Sequence of chain 1.G:
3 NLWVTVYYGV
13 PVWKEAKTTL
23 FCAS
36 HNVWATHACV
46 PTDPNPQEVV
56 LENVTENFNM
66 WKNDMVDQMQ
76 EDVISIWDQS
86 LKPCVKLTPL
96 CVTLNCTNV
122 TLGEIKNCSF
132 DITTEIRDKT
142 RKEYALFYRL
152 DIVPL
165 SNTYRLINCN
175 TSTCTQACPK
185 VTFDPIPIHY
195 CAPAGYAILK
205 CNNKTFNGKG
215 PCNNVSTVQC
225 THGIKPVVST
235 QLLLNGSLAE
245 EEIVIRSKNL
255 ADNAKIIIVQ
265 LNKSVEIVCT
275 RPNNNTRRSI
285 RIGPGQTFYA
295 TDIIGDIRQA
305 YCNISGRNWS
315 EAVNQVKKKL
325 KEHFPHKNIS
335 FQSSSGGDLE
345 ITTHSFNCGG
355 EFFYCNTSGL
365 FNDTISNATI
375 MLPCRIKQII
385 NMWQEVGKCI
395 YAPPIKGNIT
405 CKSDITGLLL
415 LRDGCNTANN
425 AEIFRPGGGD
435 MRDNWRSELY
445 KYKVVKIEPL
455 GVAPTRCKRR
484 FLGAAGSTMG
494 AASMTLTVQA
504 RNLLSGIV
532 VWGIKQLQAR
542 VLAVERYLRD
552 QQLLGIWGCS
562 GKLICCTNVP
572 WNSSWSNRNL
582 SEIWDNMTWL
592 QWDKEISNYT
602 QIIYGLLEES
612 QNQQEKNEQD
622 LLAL

A protein and the small-molecule ligand that binds it are described below.
Small molecule (SMILES): CC(=O)N[C@H]1[C@H](O[C@H]2[C@H](O)[C@@H](NC(C)=O)CO[C@@H]2CO)O[C@H](CO)[C@@H](O[C@@H]2O[C@H](CO)[C@@H](O)[C@H](O[C@H]3O[C@H](CO)[C@@H](O)[C@H](O)[C@@H]3O)[C@@H]2O)[C@@H]1O

Binding-site contacts:
Ligand atom C4 contacts residue ASN360 of chain 1.G at 4.2 Å.
Ligand atom C5 contacts residue ASN360 of chain 1.G at 3.7 Å.
Ligand atom O5 contacts residue ASN360 of chain 1.G at 2.4 Å (h-bond).
Ligand atom O5 contacts residue SER362 of chain 1.G at 4.3 Å.
Ligand atom O7 contacts residue ASN360 of chain 1.G at 3.7 Å.
Ligand atom C1 contacts residue ASN360 of chain 1.G at 1.5 Å.
Ligand atom C7 contacts residue ASN360 of chain 1.G at 3.5 Å.
Ligand atom C3 contacts residue ASN360 of chain 1.G at 3.7 Å.
Ligand atom C5 contacts residue SER362 of chain 1.G at 4.3 Å.
Ligand atom N2 contacts residue ASN360 of chain 1.G at 2.8 Å (h-bond).
Ligand atom C8 contacts residue THR346 of chain 1.G at 3.8 Å.
Ligand atom C1 contacts residue SER362 of chain 1.G at 4.1 Å.
Ligand atom C8 contacts residue ASN360 of chain 1.G at 4.5 Å.
Ligand atom C2 contacts residue ASN360 of chain 1.G at 2.4 Å.